Binding-site contacts:
Ligand atom C8 contacts residue ASN122 of chain 1.A at 4.5 Å.
Ligand atom C3 contacts residue ASN122 of chain 1.A at 3.8 Å.
Ligand atom O3 contacts residue VAL127 of chain 1.A at 4.1 Å.
Ligand atom C1 contacts residue ASN122 of chain 1.A at 1.4 Å.
Ligand atom C2 contacts residue VAL127 of chain 1.A at 4.4 Å (hydrophobic).
Ligand atom C4 contacts residue ASN122 of chain 1.A at 4.3 Å.
Ligand atom O5 contacts residue ASN122 of chain 1.A at 2.4 Å (h-bond).
Ligand atom C2 contacts residue ASN122 of chain 1.A at 2.5 Å.
Ligand atom N2 contacts residue ASN122 of chain 1.A at 3.0 Å (h-bond).
Ligand atom O7 contacts residue ASN122 of chain 1.A at 3.2 Å.
Ligand atom O6 contacts residue ASN125 of chain 1.A at 3.4 Å.
Ligand atom O5 contacts residue ASN125 of chain 1.A at 4.2 Å.
Ligand atom C6 contacts residue ASN125 of chain 1.A at 3.7 Å.
Ligand atom O7 contacts residue VAL127 of chain 1.A at 3.7 Å.
Ligand atom C7 contacts residue ASN122 of chain 1.A at 3.3 Å.
Ligand atom O6 contacts residue ALA123 of chain 1.A at 4.2 Å.
Ligand atom O6 contacts residue THR124 of chain 1.A at 4.3 Å.
Ligand atom C5 contacts residue ASN122 of chain 1.A at 3.7 Å.
Ligand atom O7 contacts residue VAL120 of chain 1.A at 4.0 Å.
Ligand atom O6 contacts residue ASN122 of chain 1.A at 4.2 Å.
Ligand atom C5 contacts residue ASN125 of chain 1.A at 4.5 Å.
Ligand atom C7 contacts residue VAL127 of chain 1.A at 4.4 Å (hydrophobic).

A protein and the small-molecule ligand that binds it are described below.
Small molecule (SMILES): CC(=O)N[C@@H]1[C@@H](O)[C@H](O)[C@@H](CO)O[C@H]1O

Sequence of chain 1.A:
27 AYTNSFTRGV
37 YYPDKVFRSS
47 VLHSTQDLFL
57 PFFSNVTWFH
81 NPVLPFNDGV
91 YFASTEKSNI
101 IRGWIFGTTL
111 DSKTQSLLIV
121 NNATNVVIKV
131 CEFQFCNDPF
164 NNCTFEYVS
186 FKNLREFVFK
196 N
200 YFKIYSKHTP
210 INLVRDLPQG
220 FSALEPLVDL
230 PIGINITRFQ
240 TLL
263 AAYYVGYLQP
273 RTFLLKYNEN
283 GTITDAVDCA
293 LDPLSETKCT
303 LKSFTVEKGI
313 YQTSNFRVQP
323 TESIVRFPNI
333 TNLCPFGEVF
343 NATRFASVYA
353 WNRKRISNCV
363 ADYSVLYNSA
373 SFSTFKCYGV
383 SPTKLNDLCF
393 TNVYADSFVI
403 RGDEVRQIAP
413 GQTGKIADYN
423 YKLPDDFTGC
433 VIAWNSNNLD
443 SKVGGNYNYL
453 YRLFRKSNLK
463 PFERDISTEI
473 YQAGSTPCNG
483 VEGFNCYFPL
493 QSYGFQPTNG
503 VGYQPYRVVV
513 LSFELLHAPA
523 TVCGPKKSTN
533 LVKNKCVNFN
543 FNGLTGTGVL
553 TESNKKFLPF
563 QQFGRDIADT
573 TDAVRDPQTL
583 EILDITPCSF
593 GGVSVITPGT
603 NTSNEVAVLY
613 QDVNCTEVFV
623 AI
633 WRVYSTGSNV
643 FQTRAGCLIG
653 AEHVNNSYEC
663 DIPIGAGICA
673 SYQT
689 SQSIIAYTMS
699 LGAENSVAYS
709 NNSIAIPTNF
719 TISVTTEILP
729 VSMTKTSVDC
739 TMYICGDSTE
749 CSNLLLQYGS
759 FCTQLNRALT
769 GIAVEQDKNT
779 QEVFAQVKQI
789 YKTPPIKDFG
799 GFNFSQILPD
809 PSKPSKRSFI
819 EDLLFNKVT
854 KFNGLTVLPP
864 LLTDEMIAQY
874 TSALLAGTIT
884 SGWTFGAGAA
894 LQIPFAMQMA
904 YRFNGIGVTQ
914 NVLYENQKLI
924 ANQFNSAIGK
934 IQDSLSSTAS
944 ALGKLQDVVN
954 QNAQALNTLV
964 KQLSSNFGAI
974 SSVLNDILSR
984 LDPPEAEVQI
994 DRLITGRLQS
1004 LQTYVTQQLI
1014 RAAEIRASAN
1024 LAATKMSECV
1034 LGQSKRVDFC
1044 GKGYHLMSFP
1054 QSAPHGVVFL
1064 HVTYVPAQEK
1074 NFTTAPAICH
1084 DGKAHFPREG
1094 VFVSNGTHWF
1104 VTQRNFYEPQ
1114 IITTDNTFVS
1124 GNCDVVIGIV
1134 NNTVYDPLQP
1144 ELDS